Binding-site contacts:
Ligand atom C7 contacts residue ASN612 of chain 1.C at 3.6 Å.
Ligand atom C2 contacts residue ASN612 of chain 1.C at 2.4 Å.
Ligand atom C1 contacts residue THR614 of chain 1.C at 3.9 Å.
Ligand atom C5 contacts residue ASN612 of chain 1.C at 3.7 Å.
Ligand atom C1 contacts residue ASN612 of chain 1.C at 1.4 Å.
Ligand atom O5 contacts residue ASN612 of chain 1.C at 2.4 Å (h-bond).
Ligand atom N2 contacts residue ASN612 of chain 1.C at 2.9 Å (h-bond).
Ligand atom C3 contacts residue ASN612 of chain 1.C at 3.8 Å.
Ligand atom O5 contacts residue THR614 of chain 1.C at 3.2 Å (h-bond).
Ligand atom C6 contacts residue THR614 of chain 1.C at 3.9 Å.
Ligand atom C7 contacts residue LYS831 of chain 1.A at 4.3 Å.
Ligand atom C8 contacts residue ASN612 of chain 1.C at 3.9 Å.
Ligand atom O6 contacts residue THR614 of chain 1.C at 4.1 Å.
Ligand atom O7 contacts residue LYS831 of chain 1.A at 3.7 Å.
Ligand atom O7 contacts residue ASN612 of chain 1.C at 4.5 Å.
Ligand atom C5 contacts residue THR614 of chain 1.C at 3.9 Å.
Ligand atom C4 contacts residue ASN612 of chain 1.C at 4.2 Å.

Sequence of chain 1.A:
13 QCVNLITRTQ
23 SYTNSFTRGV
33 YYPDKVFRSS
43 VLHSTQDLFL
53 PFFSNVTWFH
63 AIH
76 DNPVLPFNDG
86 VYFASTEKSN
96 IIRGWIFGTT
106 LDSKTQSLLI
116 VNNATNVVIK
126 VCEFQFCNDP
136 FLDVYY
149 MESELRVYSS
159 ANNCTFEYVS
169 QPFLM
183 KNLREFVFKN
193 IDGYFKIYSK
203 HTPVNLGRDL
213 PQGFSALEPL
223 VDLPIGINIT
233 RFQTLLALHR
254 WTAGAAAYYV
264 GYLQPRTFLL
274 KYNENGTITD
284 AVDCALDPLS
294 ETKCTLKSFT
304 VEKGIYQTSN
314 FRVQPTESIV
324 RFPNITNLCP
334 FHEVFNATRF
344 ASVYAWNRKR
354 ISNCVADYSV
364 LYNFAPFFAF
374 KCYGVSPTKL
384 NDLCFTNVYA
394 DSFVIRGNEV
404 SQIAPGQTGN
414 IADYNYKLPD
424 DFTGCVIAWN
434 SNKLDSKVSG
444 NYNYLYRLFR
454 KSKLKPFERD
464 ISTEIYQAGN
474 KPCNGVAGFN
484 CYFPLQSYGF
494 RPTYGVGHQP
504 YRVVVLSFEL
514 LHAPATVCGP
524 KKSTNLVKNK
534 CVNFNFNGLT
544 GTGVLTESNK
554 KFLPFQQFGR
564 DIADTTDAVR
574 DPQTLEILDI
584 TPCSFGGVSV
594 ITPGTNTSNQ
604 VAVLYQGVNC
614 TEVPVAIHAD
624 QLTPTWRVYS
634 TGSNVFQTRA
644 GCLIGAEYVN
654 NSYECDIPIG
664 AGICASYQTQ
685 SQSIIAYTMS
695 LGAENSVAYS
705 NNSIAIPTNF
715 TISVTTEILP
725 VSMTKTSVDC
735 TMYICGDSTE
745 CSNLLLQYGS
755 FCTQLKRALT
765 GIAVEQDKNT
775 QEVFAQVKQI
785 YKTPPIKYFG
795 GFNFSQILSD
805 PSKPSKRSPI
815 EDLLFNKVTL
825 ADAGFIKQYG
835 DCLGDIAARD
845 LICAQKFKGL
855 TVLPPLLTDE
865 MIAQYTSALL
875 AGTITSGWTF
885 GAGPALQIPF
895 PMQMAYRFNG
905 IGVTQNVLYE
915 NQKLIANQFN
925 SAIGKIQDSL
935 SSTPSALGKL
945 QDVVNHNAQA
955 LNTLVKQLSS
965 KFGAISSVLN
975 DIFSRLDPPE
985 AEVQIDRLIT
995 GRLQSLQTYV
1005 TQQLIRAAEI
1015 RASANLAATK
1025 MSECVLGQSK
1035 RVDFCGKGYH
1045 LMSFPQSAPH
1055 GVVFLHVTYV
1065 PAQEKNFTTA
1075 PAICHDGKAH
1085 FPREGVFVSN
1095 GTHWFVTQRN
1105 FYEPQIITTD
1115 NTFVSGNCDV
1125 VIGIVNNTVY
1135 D

Sequence of chain 1.C:
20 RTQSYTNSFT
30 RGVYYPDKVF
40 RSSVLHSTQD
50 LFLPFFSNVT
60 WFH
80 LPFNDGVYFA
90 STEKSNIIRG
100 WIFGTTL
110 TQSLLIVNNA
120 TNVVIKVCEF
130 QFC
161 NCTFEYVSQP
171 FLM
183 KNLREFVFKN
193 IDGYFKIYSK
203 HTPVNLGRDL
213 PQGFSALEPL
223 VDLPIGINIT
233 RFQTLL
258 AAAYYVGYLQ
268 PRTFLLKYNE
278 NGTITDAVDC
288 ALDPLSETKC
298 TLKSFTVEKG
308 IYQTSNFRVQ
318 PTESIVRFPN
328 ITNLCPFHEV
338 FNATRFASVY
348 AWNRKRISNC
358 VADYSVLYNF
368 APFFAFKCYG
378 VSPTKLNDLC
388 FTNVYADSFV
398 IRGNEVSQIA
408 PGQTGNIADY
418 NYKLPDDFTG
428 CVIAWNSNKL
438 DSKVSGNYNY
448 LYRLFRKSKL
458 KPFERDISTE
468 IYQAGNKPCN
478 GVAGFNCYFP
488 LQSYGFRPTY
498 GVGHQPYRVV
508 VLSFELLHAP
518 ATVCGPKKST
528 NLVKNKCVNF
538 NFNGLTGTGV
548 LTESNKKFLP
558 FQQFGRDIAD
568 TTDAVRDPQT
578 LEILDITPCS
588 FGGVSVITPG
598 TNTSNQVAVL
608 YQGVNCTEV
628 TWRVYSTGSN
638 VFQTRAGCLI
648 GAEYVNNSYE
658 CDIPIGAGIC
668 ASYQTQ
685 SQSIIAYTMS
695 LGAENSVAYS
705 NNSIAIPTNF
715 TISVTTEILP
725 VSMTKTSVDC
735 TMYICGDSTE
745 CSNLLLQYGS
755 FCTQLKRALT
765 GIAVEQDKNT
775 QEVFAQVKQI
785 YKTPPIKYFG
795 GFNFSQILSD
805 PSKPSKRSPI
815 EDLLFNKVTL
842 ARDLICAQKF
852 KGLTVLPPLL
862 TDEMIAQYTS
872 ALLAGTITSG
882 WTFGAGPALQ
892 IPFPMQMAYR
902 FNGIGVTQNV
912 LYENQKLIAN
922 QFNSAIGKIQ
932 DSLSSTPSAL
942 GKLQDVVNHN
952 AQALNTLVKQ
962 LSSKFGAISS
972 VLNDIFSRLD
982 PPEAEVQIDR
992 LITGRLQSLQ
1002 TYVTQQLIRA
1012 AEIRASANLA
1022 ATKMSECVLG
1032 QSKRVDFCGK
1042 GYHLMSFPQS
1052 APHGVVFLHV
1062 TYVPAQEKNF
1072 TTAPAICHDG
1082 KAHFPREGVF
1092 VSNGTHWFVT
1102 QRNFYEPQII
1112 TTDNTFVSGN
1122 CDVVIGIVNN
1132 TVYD

A small-molecule ligand and the protein it binds are described below.
Small molecule (SMILES): CC(=O)N[C@@H]1[C@@H](O)[C@H](O)[C@@H](CO)O[C@H]1O